Sequence of chain 1.A:
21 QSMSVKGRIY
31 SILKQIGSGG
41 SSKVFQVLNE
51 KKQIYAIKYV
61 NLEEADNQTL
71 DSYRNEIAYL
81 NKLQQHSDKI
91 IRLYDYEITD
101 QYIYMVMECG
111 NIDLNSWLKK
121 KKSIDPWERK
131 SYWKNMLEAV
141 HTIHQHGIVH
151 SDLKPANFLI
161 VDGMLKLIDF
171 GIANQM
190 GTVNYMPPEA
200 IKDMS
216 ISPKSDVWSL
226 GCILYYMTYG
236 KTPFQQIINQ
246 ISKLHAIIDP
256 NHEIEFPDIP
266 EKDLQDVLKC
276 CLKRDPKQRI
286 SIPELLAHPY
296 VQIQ

A small-molecule ligand and the protein it binds are described below.
Small molecule (SMILES): Cn1cc(-c2c[nH]c(=O)c(N)c2)cn1

Binding-site contacts:
Ligand atom O contacts residue CYS109 of chain 1.A at 3.6 Å.
Ligand atom C1 contacts residue VAL44 of chain 1.A at 4.3 Å (hydrophobic).
Ligand atom C6 contacts residue MET107 of chain 1.A at 3.3 Å (hydrophobic).
Ligand atom N1 contacts residue GLY110 of chain 1.A at 4.3 Å.
Ligand atom C7 contacts residue ILE168 of chain 1.A at 4.3 Å (hydrophobic).
Ligand atom C4 contacts residue ALA56 of chain 1.A at 3.9 Å (hydrophobic).
Ligand atom O contacts residue GLU108 of chain 1.A at 3.8 Å.
Ligand atom C3 contacts residue ILE91 of chain 1.A at 4.2 Å (hydrophobic).
Ligand atom C contacts residue LEU159 of chain 1.A at 3.7 Å (hydrophobic).
Ligand atom C7 contacts residue VAL44 of chain 1.A at 3.9 Å (hydrophobic).
Ligand atom O contacts residue ALA56 of chain 1.A at 4.2 Å.
Ligand atom N1 contacts residue GLU108 of chain 1.A at 2.8 Å (salt-bridge).
Ligand atom N1 contacts residue CYS109 of chain 1.A at 4.3 Å.
Ligand atom C3 contacts residue GLU108 of chain 1.A at 3.6 Å.
Ligand atom N1 contacts residue LEU159 of chain 1.A at 3.9 Å.
Ligand atom C5 contacts residue MET107 of chain 1.A at 3.6 Å (hydrophobic).
Ligand atom C3 contacts residue ALA56 of chain 1.A at 4.0 Å (hydrophobic).
Ligand atom C3 contacts residue MET107 of chain 1.A at 3.8 Å (hydrophobic).
Ligand atom C5 contacts residue ILE168 of chain 1.A at 4.3 Å (hydrophobic).
Ligand atom N2 contacts residue MET107 of chain 1.A at 3.7 Å.
Ligand atom C8 contacts residue LYS58 of chain 1.A at 4.3 Å.
Ligand atom N contacts residue LEU159 of chain 1.A at 3.5 Å.
Ligand atom C8 contacts residue MET105 of chain 1.A at 4.3 Å (hydrophobic).
Ligand atom N1 contacts residue ALA56 of chain 1.A at 3.5 Å.
Ligand atom C6 contacts residue ILE168 of chain 1.A at 3.6 Å (hydrophobic).
Ligand atom C8 contacts residue ILE168 of chain 1.A at 3.2 Å (hydrophobic).
Ligand atom O contacts residue LEU159 of chain 1.A at 3.6 Å.
Ligand atom N1 contacts residue ILE91 of chain 1.A at 4.2 Å.
Ligand atom O contacts residue GLY110 of chain 1.A at 2.7 Å (h-bond).
Ligand atom N3 contacts residue MET107 of chain 1.A at 4.3 Å.
Ligand atom C2 contacts residue MET107 of chain 1.A at 4.0 Å (hydrophobic).
Ligand atom N contacts residue ILE36 of chain 1.A at 3.8 Å.
Ligand atom C4 contacts residue LEU159 of chain 1.A at 3.6 Å (hydrophobic).
Ligand atom C2 contacts residue ILE168 of chain 1.A at 4.4 Å (hydrophobic).
Ligand atom C4 contacts residue GLU108 of chain 1.A at 3.8 Å.
Ligand atom C7 contacts residue MET107 of chain 1.A at 4.1 Å (hydrophobic).
Ligand atom C4 contacts residue GLY110 of chain 1.A at 3.9 Å.
Ligand atom N3 contacts residue LYS58 of chain 1.A at 3.8 Å.
Ligand atom N2 contacts residue ILE168 of chain 1.A at 4.0 Å.
Ligand atom C8 contacts residue MET107 of chain 1.A at 3.9 Å (hydrophobic).